This protein binds this small molecule.
Small molecule (SMILES): CC(=O)N[C@@H]1[C@@H](O[C@@H]2O[C@H](CO)[C@H](O)[C@H](O[C@]3(C(=O)O)C[C@H](O)[C@@H](NC(C)=O)[C@H]([C@H](O)[C@H](O)CO)O3)[C@H]2O)[C@H](O)[C@@H](CO)O[C@H]1O

Sequence of chain 3.A:
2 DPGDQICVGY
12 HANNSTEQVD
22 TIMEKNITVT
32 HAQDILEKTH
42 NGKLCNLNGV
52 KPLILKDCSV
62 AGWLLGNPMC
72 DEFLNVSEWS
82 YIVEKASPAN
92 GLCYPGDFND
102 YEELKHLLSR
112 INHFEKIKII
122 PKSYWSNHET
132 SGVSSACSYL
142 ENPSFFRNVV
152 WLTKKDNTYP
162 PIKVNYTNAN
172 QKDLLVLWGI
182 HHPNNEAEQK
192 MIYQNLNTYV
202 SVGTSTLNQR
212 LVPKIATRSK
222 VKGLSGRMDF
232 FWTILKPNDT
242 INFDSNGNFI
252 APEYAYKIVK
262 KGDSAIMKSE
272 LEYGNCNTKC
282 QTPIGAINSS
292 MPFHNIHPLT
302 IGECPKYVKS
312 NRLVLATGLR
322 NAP

Binding-site contacts:
Ligand atom C5 contacts residue LEU225 of chain 3.A at 3.7 Å (hydrophobic).
Ligand atom O6 contacts residue GLY224 of chain 3.A at 3.7 Å.
Ligand atom C11 contacts residue VAL134 of chain 3.A at 3.7 Å (hydrophobic).
Ligand atom O1A contacts residue SER136 of chain 3.A at 3.9 Å.
Ligand atom C4 contacts residue VAL134 of chain 3.A at 3.1 Å (hydrophobic).
Ligand atom O10 contacts residue ILE193 of chain 3.A at 3.3 Å.
Ligand atom N5 contacts residue VAL134 of chain 3.A at 3.1 Å (h-bond).
Ligand atom O7 contacts residue MET192 of chain 3.A at 3.9 Å.
Ligand atom C7 contacts residue ILE193 of chain 3.A at 4.1 Å (hydrophobic).
Ligand atom C10 contacts residue VAL134 of chain 3.A at 4.1 Å (hydrophobic).
Ligand atom C9 contacts residue ILE193 of chain 3.A at 3.9 Å (hydrophobic).
Ligand atom O9 contacts residue HIS182 of chain 3.A at 3.4 Å (h-bond).
Ligand atom O8 contacts residue TRP152 of chain 3.A at 4.0 Å.
Ligand atom O7 contacts residue ILE193 of chain 3.A at 3.6 Å.
Ligand atom C8 contacts residue TYR95 of chain 3.A at 3.8 Å (hydrophobic).
Ligand atom O1B contacts residue SER136 of chain 3.A at 2.9 Å (h-bond).
Ligand atom O9 contacts residue ASN185 of chain 3.A at 3.5 Å (h-bond).
Ligand atom C1 contacts residue SER135 of chain 3.A at 3.6 Å.
Ligand atom C9 contacts residue TYR95 of chain 3.A at 3.5 Å (hydrophobic).
Ligand atom C7 contacts residue TRP152 of chain 3.A at 3.9 Å (hydrophobic).
Ligand atom O4 contacts residue VAL134 of chain 3.A at 3.3 Å (h-bond).
Ligand atom N2 contacts residue LYS221 of chain 3.A at 4.2 Å.
Ligand atom O8 contacts residue TYR95 of chain 3.A at 2.8 Å (h-bond).
Ligand atom O1A contacts residue SER135 of chain 3.A at 2.9 Å (h-bond).
Ligand atom O9 contacts residue TYR95 of chain 3.A at 3.1 Å (h-bond).
Ligand atom C1 contacts residue SER136 of chain 3.A at 3.7 Å.
Ligand atom C9 contacts residue GLU189 of chain 3.A at 3.2 Å.
Ligand atom C11 contacts residue THR154 of chain 3.A at 3.9 Å.
Ligand atom C9 contacts residue HIS182 of chain 3.A at 3.3 Å.
Ligand atom C11 contacts residue TRP152 of chain 3.A at 3.6 Å (hydrophobic).
Ligand atom C3 contacts residue LEU225 of chain 3.A at 4.1 Å (hydrophobic).
Ligand atom C10 contacts residue TRP152 of chain 3.A at 3.8 Å (hydrophobic).
Ligand atom O9 contacts residue GLY227 of chain 3.A at 4.1 Å.
Ligand atom O1B contacts residue SER135 of chain 3.A at 3.6 Å.
Ligand atom C5 contacts residue VAL134 of chain 3.A at 3.7 Å (hydrophobic).
Ligand atom C11 contacts residue GLY133 of chain 3.A at 3.6 Å.
Ligand atom O1A contacts residue LEU225 of chain 3.A at 3.6 Å.
Ligand atom O9 contacts residue GLU189 of chain 3.A at 2.7 Å (salt-bridge).
Ligand atom C6 contacts residue SER136 of chain 3.A at 4.1 Å.
Ligand atom N5 contacts residue TRP152 of chain 3.A at 4.0 Å.